The protein below binds the small molecule below.
Small molecule (SMILES): CC(=O)N[C@@H]1[C@@H](O)[C@H](O)[C@@H](CO)O[C@H]1O

Binding-site contacts:
Ligand atom C8 contacts residue NAG1 of chain 1.I at 3.3 Å.
Ligand atom N2 contacts residue ASN421 of chain 1.C at 2.9 Å (h-bond).
Ligand atom C8 contacts residue ASN234 of chain 1.C at 3.2 Å.
Ligand atom C5 contacts residue ASN421 of chain 1.C at 3.7 Å.
Ligand atom C4 contacts residue ASN421 of chain 1.C at 4.2 Å.
Ligand atom O5 contacts residue ASN421 of chain 1.C at 2.4 Å (h-bond).
Ligand atom C1 contacts residue PRO263 of chain 1.C at 4.3 Å (hydrophobic).
Ligand atom C6 contacts residue PRO263 of chain 1.C at 4.3 Å (hydrophobic).
Ligand atom O7 contacts residue ASN234 of chain 1.C at 4.5 Å.
Ligand atom O6 contacts residue PRO263 of chain 1.C at 3.3 Å.
Ligand atom O5 contacts residue PRO263 of chain 1.C at 3.6 Å.
Ligand atom C7 contacts residue ASN234 of chain 1.C at 4.0 Å.
Ligand atom C1 contacts residue ASN265 of chain 1.C at 4.4 Å.
Ligand atom C3 contacts residue ASN421 of chain 1.C at 3.8 Å.
Ligand atom C2 contacts residue ASN421 of chain 1.C at 2.4 Å.
Ligand atom C7 contacts residue ASN421 of chain 1.C at 3.5 Å.
Ligand atom C1 contacts residue ASN421 of chain 1.C at 1.4 Å.
Ligand atom O7 contacts residue ASN421 of chain 1.C at 3.7 Å.

Sequence of chain 1.C:
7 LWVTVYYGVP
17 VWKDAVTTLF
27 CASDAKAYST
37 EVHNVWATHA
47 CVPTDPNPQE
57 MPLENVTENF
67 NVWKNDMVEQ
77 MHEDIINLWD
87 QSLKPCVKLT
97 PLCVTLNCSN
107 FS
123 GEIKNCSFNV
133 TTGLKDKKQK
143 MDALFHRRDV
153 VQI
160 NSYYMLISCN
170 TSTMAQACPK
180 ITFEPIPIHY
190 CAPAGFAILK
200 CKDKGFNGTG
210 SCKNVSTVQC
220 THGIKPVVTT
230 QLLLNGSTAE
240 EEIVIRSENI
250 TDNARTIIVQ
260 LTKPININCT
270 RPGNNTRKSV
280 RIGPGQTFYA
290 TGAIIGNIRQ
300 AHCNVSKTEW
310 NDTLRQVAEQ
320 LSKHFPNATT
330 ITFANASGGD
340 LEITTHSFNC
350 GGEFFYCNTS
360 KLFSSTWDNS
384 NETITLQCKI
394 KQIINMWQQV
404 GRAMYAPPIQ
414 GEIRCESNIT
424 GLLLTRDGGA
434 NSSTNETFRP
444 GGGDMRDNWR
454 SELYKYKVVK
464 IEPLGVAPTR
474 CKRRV